Binding-site contacts:
Ligand atom C4 contacts residue ASN304 of chain 1.A at 4.2 Å.
Ligand atom C5 contacts residue ASN304 of chain 1.A at 3.7 Å.
Ligand atom C8 contacts residue LYS291 of chain 1.A at 3.6 Å.
Ligand atom C1 contacts residue ASN304 of chain 1.A at 1.4 Å.
Ligand atom N2 contacts residue ASN304 of chain 1.A at 2.9 Å (h-bond).
Ligand atom O7 contacts residue ASN304 of chain 1.A at 4.0 Å.
Ligand atom C3 contacts residue ASN304 of chain 1.A at 3.8 Å.
Ligand atom C2 contacts residue ASN304 of chain 1.A at 2.5 Å.
Ligand atom C7 contacts residue ASN304 of chain 1.A at 3.7 Å.
Ligand atom O5 contacts residue ASN304 of chain 1.A at 2.4 Å (h-bond).

Sequence of chain 1.A:
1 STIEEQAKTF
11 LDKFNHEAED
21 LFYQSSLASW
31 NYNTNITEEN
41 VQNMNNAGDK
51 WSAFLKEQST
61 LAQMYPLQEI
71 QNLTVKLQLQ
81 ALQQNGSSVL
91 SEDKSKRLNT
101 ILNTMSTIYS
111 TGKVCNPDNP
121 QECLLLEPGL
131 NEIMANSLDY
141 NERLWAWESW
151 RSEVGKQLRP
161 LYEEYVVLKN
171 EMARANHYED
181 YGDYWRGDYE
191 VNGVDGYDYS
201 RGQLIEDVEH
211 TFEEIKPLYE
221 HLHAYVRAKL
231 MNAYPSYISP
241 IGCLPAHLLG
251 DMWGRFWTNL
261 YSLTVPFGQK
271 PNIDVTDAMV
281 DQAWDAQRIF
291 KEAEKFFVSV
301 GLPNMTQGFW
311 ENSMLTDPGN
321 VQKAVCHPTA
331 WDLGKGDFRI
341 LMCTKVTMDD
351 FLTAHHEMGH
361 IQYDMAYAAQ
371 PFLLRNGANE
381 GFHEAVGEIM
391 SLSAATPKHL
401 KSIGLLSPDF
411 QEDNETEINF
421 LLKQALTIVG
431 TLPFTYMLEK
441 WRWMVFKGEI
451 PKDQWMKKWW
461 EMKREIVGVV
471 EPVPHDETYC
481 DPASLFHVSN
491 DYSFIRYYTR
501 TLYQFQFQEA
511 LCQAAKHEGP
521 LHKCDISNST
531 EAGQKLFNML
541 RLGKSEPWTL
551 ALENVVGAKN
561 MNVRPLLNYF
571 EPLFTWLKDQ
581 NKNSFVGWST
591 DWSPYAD

The small molecule below binds the protein below.
Small molecule (SMILES): CC(=O)N[C@@H]1[C@@H](O)[C@H](O)[C@@H](CO)O[C@H]1O